Sequence of chain 4.A:
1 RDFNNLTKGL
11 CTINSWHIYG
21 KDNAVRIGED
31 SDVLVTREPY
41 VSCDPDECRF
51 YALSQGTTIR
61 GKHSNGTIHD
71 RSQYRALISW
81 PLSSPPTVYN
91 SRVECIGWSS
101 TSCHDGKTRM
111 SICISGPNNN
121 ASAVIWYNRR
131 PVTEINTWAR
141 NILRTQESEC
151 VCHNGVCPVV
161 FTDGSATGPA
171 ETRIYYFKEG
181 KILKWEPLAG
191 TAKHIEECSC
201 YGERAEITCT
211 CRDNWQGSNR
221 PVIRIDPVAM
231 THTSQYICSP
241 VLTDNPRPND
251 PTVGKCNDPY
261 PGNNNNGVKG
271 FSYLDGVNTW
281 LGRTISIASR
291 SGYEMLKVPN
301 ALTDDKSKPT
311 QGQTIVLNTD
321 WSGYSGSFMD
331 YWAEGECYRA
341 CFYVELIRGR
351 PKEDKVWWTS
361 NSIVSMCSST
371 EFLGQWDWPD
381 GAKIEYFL

Binding-site contacts:
Ligand atom O1B contacts residue TYR324 of chain 4.A at 3.4 Å (h-bond).
Ligand atom O1B contacts residue ARG290 of chain 4.A at 2.7 Å (salt-bridge).
Ligand atom O9 contacts residue 9SJ1 of chain 4.H at 0.3 Å (h-bond).
Ligand atom O1B contacts residue ARG212 of chain 4.A at 3.4 Å (salt-bridge).
Ligand atom C9 contacts residue GLU196 of chain 4.A at 3.3 Å.
Ligand atom O9 contacts residue GLU196 of chain 4.A at 2.5 Å (salt-bridge).
Ligand atom C3 contacts residue 9SJ1 of chain 4.H at 0.3 Å.
Ligand atom N5 contacts residue 9SJ1 of chain 4.H at 0.4 Å (h-bond).
Ligand atom F1 contacts residue ARG37 of chain 4.A at 3.5 Å.
Ligand atom O10 contacts residue 9SJ1 of chain 4.H at 0.3 Å (h-bond).
Ligand atom O9 contacts residue ALA166 of chain 4.A at 3.4 Å.
Ligand atom O8 contacts residue GLU196 of chain 4.A at 2.6 Å (salt-bridge).
Ligand atom O4 contacts residue 9SJ1 of chain 4.H at 0.6 Å (h-bond).
Ligand atom O6 contacts residue TYR324 of chain 4.A at 3.1 Å (h-bond).
Ligand atom O1A contacts residue ARG290 of chain 4.A at 2.8 Å (salt-bridge).
Ligand atom C5 contacts residue 9SJ1 of chain 4.H at 0.5 Å.
Ligand atom O1A contacts residue ARG37 of chain 4.A at 2.7 Å (salt-bridge).
Ligand atom C10 contacts residue 9SJ1 of chain 4.H at 0.3 Å.
Ligand atom C8 contacts residue 9SJ1 of chain 4.H at 0.2 Å.
Ligand atom C9 contacts residue 9SJ1 of chain 4.H at 0.3 Å.
Ligand atom C2 contacts residue 9SJ1 of chain 4.H at 1.3 Å.
Ligand atom C7 contacts residue 9SJ1 of chain 4.H at 0.2 Å.
Ligand atom C2 contacts residue TYR324 of chain 4.A at 2.8 Å (hydrophobic).
Ligand atom O10 contacts residue ARG71 of chain 4.A at 2.8 Å (salt-bridge).
Ligand atom O9 contacts residue ARG144 of chain 4.A at 3.4 Å (salt-bridge).
Ligand atom C1 contacts residue 9SJ1 of chain 4.H at 0.7 Å.
Ligand atom C1 contacts residue TYR324 of chain 4.A at 3.0 Å (hydrophobic).
Ligand atom O1B contacts residue 9SJ1 of chain 4.H at 0.6 Å (h-bond).
Ligand atom C4 contacts residue 9SJ1 of chain 4.H at 0.7 Å.
Ligand atom C3 contacts residue TYR324 of chain 4.A at 3.3 Å (hydrophobic).
Ligand atom O8 contacts residue 9SJ1 of chain 4.H at 0.1 Å (h-bond).
Ligand atom C3 contacts residue GLU38 of chain 4.A at 3.4 Å.
Ligand atom O4 contacts residue ASP70 of chain 4.A at 3.4 Å.
Ligand atom C11 contacts residue 9SJ1 of chain 4.H at 0.2 Å.
Ligand atom O4 contacts residue GLU38 of chain 4.A at 3.1 Å (salt-bridge).
Ligand atom F1 contacts residue 9SJ1 of chain 4.H at 1.3 Å.
Ligand atom O1A contacts residue 9SJ1 of chain 4.H at 0.5 Å (h-bond).
Ligand atom O6 contacts residue 9SJ1 of chain 4.H at 0.7 Å (h-bond).
Ligand atom C6 contacts residue 9SJ1 of chain 4.H at 0.5 Å.
Ligand atom F1 contacts residue ASP70 of chain 4.A at 2.4 Å.

A protein and the small-molecule ligand that binds it are described below.
Small molecule (SMILES): CC(=O)N[C@@H]1[C@@H](O)[C@@H](F)C(C(=O)O)=[O+][C@H]1C[C@H](O)CO